Sequence of chain 1.A:
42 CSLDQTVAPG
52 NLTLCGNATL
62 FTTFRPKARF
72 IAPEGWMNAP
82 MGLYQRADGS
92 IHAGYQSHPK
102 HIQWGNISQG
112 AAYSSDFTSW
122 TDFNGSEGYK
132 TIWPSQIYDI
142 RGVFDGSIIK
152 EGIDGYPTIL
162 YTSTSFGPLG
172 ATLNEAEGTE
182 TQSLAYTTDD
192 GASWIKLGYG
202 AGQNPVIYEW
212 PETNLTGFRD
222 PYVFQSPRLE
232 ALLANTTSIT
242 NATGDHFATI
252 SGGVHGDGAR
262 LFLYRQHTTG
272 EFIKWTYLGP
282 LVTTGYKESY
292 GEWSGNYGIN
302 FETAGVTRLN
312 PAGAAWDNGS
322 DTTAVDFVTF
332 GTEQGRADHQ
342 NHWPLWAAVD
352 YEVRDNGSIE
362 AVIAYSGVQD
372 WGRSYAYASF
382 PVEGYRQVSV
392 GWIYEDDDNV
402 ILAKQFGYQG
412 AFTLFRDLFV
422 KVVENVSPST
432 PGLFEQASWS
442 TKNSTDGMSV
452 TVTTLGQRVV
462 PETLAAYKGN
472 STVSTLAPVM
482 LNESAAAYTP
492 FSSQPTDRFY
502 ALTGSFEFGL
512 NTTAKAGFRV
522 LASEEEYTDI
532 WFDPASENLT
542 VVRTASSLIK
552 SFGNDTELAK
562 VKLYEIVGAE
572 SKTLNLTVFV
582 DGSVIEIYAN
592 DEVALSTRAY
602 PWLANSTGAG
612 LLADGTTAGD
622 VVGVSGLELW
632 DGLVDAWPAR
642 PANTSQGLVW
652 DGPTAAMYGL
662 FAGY

A small-molecule ligand and the protein it binds are described below.
Small molecule (SMILES): CC(=O)N[C@@H]1[C@@H](O)[C@H](O)[C@@H](CO)O[C@H]1O

Binding-site contacts:
Ligand atom O7 contacts residue ASN175 of chain 1.A at 3.4 Å (h-bond).
Ligand atom O5 contacts residue ASN215 of chain 1.A at 2.6 Å (h-bond).
Ligand atom N2 contacts residue ASN215 of chain 1.A at 3.2 Å (h-bond).
Ligand atom O6 contacts residue ASN215 of chain 1.A at 4.3 Å.
Ligand atom C7 contacts residue ASN215 of chain 1.A at 4.0 Å.
Ligand atom N2 contacts residue 9751 of chain 1.RA at 3.6 Å.
Ligand atom C7 contacts residue 9751 of chain 1.RA at 3.4 Å.
Ligand atom C3 contacts residue ASN215 of chain 1.A at 4.1 Å.
Ligand atom C2 contacts residue ASN215 of chain 1.A at 2.8 Å.
Ligand atom C1 contacts residue ASN215 of chain 1.A at 1.8 Å.
Ligand atom C7 contacts residue ASN175 of chain 1.A at 4.2 Å.
Ligand atom O6 contacts residue THR214 of chain 1.A at 3.8 Å.
Ligand atom C5 contacts residue ASN215 of chain 1.A at 3.9 Å.
Ligand atom C2 contacts residue 9751 of chain 1.RA at 4.5 Å.
Ligand atom O7 contacts residue 9751 of chain 1.RA at 3.9 Å.
Ligand atom C8 contacts residue 9751 of chain 1.RA at 3.1 Å.